Binding-site contacts:
Ligand atom N contacts residue THR174 of chain 1.A at 3.1 Å (h-bond).
Ligand atom C contacts residue THR174 of chain 1.A at 4.2 Å.
Ligand atom CD contacts residue PHE121 of chain 1.A at 4.1 Å (hydrophobic).
Ligand atom C contacts residue ARG248 of chain 1.A at 3.5 Å.
Ligand atom N contacts residue SIN1 of chain 1.D at 4.3 Å.
Ligand atom CG contacts residue ASP118 of chain 1.A at 3.2 Å.
Ligand atom O contacts residue PHE121 of chain 1.A at 4.0 Å.
Ligand atom CD contacts residue TRP113 of chain 1.A at 4.1 Å (hydrophobic).
Ligand atom CG contacts residue SIN1 of chain 1.D at 3.8 Å.
Ligand atom CB contacts residue LYS101 of chain 1.A at 3.9 Å.
Ligand atom C contacts residue GLN99 of chain 1.A at 3.8 Å.
Ligand atom CG contacts residue HIS116 of chain 1.A at 3.6 Å.
Ligand atom O contacts residue GLN99 of chain 1.A at 3.2 Å (h-bond).
Ligand atom CB contacts residue TRP122 of chain 1.A at 4.1 Å (hydrophobic).
Ligand atom C contacts residue PHE121 of chain 1.A at 4.0 Å (hydrophobic).
Ligand atom CD contacts residue SIN1 of chain 1.D at 4.0 Å.
Ligand atom CA contacts residue GLN99 of chain 1.A at 3.6 Å.
Ligand atom OXT contacts residue LEU175 of chain 1.A at 4.4 Å.
Ligand atom OXT contacts residue ARG248 of chain 1.A at 2.7 Å (salt-bridge).
Ligand atom CG contacts residue PHE121 of chain 1.A at 4.0 Å (hydrophobic).
Ligand atom CD contacts residue THR174 of chain 1.A at 3.5 Å.
Ligand atom N contacts residue TRP113 of chain 1.A at 4.1 Å.
Ligand atom N contacts residue LEU175 of chain 1.A at 4.4 Å.
Ligand atom CD contacts residue HIS116 of chain 1.A at 3.6 Å.
Ligand atom OXT contacts residue PHE121 of chain 1.A at 3.5 Å.
Ligand atom C contacts residue TRP122 of chain 1.A at 4.2 Å (hydrophobic).
Ligand atom CD contacts residue LEU179 of chain 1.A at 4.5 Å (hydrophobic).
Ligand atom CD contacts residue ASP118 of chain 1.A at 4.4 Å.
Ligand atom O contacts residue TRP122 of chain 1.A at 3.1 Å (h-bond).
Ligand atom CB contacts residue GLN99 of chain 1.A at 3.5 Å.
Ligand atom O contacts residue ARG248 of chain 1.A at 3.0 Å (salt-bridge).
Ligand atom CB contacts residue ASP118 of chain 1.A at 3.6 Å.
Ligand atom CA contacts residue LYS101 of chain 1.A at 4.5 Å.
Ligand atom OXT contacts residue THR174 of chain 1.A at 3.2 Å.
Ligand atom CB contacts residue SIN1 of chain 1.D at 3.9 Å.
Ligand atom N contacts residue PHE121 of chain 1.A at 4.5 Å.
Ligand atom CA contacts residue THR174 of chain 1.A at 4.2 Å.

A small-molecule ligand and the protein it binds are described below.
Small molecule (SMILES): O=C(O)[C@@H]1CCCN1

Sequence of chain 1.A:
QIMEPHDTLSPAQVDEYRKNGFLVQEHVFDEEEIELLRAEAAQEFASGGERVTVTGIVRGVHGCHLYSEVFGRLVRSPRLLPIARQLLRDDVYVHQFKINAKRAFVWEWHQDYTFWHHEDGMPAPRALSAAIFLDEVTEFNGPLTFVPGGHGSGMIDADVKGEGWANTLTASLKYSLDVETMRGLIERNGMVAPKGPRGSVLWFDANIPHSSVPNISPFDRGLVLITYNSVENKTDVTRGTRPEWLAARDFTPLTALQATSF